The small molecule below binds the protein below.
Small molecule (SMILES): Cc1nc2ccc(-c3ccnc(N)c3)nc2n1-c1ccc(N2CCN(C)CC2)c(F)c1

Binding-site contacts:
Ligand atom C1 contacts residue GOL1 of chain 1.E at 3.8 Å.
Ligand atom N2 contacts residue LYS63 of chain 1.A at 3.0 Å (salt-bridge).
Ligand atom C3 contacts residue LEU116 of chain 1.A at 3.7 Å (hydrophobic).
Ligand atom C20 contacts residue ASP122 of chain 1.A at 3.4 Å.
Ligand atom C10 contacts residue ASP182 of chain 1.A at 3.5 Å.
Ligand atom C13 contacts residue LEU169 of chain 1.A at 3.7 Å (hydrophobic).
Ligand atom C21 contacts residue GOL1 of chain 1.E at 3.6 Å.
Ligand atom N3 contacts residue ASP182 of chain 1.A at 3.1 Å (salt-bridge).
Ligand atom C5 contacts residue PHE113 of chain 1.A at 3.7 Å (hydrophobic).
Ligand atom C15 contacts residue GOL1 of chain 1.E at 3.7 Å.
Ligand atom N4 contacts residue LEU169 of chain 1.A at 3.6 Å.
Ligand atom C1 contacts residue SER117 of chain 1.A at 3.5 Å.
Ligand atom C10 contacts residue VAL181 of chain 1.A at 3.8 Å (hydrophobic).
Ligand atom C12 contacts residue LEU169 of chain 1.A at 3.3 Å (hydrophobic).
Ligand atom C17 contacts residue LYS42 of chain 1.A at 3.8 Å.
Ligand atom F1 contacts residue GLY41 of chain 1.A at 3.2 Å.
Ligand atom C1 contacts residue LEU116 of chain 1.A at 3.4 Å (hydrophobic).
Ligand atom C4 contacts residue ALA61 of chain 1.A at 3.6 Å (hydrophobic).
Ligand atom N1 contacts residue ALA61 of chain 1.A at 3.7 Å.
Ligand atom C4 contacts residue GLU114 of chain 1.A at 3.2 Å.
Ligand atom C11 contacts residue VAL181 of chain 1.A at 3.6 Å (hydrophobic).
Ligand atom N1 contacts residue LEU116 of chain 1.A at 2.8 Å (h-bond).
Ligand atom N5 contacts residue LEU169 of chain 1.A at 3.4 Å.
Ligand atom C9 contacts residue LYS63 of chain 1.A at 3.7 Å.
Ligand atom C10 contacts residue LYS63 of chain 1.A at 3.8 Å.
Ligand atom N3 contacts residue PHE113 of chain 1.A at 3.1 Å.
Ligand atom C10 contacts residue GLU78 of chain 1.A at 3.7 Å.
Ligand atom N3 contacts residue GLU78 of chain 1.A at 2.7 Å (salt-bridge).
Ligand atom C14 contacts residue LEU169 of chain 1.A at 3.6 Å (hydrophobic).
Ligand atom N2 contacts residue ASP182 of chain 1.A at 3.6 Å.
Ligand atom C3 contacts residue LEU169 of chain 1.A at 3.8 Å (hydrophobic).
Ligand atom C14 contacts residue SER117 of chain 1.A at 3.5 Å.
Ligand atom C11 contacts residue PHE113 of chain 1.A at 3.6 Å (hydrophobic).
Ligand atom C3 contacts residue ALA61 of chain 1.A at 3.5 Å (hydrophobic).
Ligand atom C23 contacts residue ILE40 of chain 1.A at 3.6 Å (hydrophobic).
Ligand atom C22 contacts residue ILE40 of chain 1.A at 3.6 Å (hydrophobic).
Ligand atom C23 contacts residue VAL48 of chain 1.A at 3.7 Å (hydrophobic).
Ligand atom C10 contacts residue PHE113 of chain 1.A at 3.7 Å (hydrophobic).
Ligand atom F1 contacts residue VAL48 of chain 1.A at 3.5 Å.
Ligand atom C18 contacts residue LYS42 of chain 1.A at 3.5 Å.

Sequence of chain 1.A:
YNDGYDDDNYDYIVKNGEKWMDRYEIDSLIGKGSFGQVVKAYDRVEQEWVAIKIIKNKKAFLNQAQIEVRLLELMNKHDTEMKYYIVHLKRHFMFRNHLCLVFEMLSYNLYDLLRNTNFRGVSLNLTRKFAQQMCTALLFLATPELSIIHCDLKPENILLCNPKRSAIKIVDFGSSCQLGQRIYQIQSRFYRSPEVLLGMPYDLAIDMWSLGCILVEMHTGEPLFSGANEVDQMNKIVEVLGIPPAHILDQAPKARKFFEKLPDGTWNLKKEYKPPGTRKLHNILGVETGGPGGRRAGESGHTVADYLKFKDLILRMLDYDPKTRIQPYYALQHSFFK